Binding-site contacts:
Ligand atom C4 contacts residue ASN149 of chain 1.C at 4.2 Å.
Ligand atom C8 contacts residue LYS147 of chain 1.C at 3.7 Å.
Ligand atom C8 contacts residue ASN148 of chain 1.C at 4.4 Å.
Ligand atom C8 contacts residue ASN149 of chain 1.C at 4.5 Å.
Ligand atom N2 contacts residue ASN149 of chain 1.C at 2.9 Å (h-bond).
Ligand atom C2 contacts residue ASN149 of chain 1.C at 2.5 Å.
Ligand atom N2 contacts residue LYS147 of chain 1.C at 4.2 Å.
Ligand atom O7 contacts residue ASN149 of chain 1.C at 3.3 Å (h-bond).
Ligand atom C7 contacts residue ASN149 of chain 1.C at 3.3 Å.
Ligand atom C1 contacts residue ASN149 of chain 1.C at 1.4 Å.
Ligand atom O5 contacts residue ASN149 of chain 1.C at 2.4 Å (h-bond).
Ligand atom C3 contacts residue ASN149 of chain 1.C at 3.8 Å.
Ligand atom C5 contacts residue ASN149 of chain 1.C at 3.7 Å.
Ligand atom C7 contacts residue LYS147 of chain 1.C at 4.3 Å.

A protein and the small-molecule ligand that binds it are described below.
Small molecule (SMILES): CC(=O)N[C@@H]1[C@@H](O)[C@H](O)[C@@H](CO)O[C@H]1O

Sequence of chain 1.C:
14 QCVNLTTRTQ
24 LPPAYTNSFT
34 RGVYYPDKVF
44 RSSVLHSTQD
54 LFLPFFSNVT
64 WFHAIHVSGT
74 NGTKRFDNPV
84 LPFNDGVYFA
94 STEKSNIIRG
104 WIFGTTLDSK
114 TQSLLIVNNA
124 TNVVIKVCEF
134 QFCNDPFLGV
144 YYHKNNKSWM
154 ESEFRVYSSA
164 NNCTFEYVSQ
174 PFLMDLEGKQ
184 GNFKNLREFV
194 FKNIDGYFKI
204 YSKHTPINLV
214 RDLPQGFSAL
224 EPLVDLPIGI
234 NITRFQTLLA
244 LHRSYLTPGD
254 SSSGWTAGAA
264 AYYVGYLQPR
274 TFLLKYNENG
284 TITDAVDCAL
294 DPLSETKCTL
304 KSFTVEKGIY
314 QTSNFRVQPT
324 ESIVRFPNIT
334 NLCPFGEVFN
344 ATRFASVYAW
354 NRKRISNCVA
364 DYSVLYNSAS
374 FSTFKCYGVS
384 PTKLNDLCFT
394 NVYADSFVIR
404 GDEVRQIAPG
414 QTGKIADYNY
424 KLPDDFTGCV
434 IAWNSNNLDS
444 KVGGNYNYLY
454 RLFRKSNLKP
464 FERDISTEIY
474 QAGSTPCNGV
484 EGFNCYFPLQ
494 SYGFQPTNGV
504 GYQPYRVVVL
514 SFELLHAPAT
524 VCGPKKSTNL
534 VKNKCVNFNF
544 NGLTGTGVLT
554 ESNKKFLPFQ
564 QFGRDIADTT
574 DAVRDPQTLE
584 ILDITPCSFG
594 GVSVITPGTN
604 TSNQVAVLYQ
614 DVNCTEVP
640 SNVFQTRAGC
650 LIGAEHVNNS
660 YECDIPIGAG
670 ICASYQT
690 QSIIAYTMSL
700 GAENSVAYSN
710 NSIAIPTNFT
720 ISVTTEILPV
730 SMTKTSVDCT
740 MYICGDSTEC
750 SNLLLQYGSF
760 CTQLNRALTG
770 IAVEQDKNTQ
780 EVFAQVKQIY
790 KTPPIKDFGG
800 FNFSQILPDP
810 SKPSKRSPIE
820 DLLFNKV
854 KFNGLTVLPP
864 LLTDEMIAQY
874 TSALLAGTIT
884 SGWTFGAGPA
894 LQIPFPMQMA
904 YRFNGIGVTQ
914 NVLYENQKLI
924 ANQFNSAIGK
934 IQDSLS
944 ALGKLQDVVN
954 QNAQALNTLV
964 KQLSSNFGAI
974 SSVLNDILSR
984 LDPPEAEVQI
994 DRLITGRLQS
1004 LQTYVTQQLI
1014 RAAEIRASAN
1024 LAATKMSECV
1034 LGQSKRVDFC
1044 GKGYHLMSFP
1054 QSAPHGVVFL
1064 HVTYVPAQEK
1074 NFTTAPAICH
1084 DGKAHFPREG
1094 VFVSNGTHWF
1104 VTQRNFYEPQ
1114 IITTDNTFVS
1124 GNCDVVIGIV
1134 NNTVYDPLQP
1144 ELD